Sequence of chain 1.B:
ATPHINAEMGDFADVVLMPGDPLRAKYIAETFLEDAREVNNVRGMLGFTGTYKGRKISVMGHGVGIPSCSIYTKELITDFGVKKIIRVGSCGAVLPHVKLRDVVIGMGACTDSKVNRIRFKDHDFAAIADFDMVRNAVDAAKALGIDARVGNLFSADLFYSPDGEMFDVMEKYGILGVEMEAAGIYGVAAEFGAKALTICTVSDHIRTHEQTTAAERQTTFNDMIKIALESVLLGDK

The small molecule below binds the protein below.
Small molecule (SMILES): Cc1ncnc2c1ncn2[C@@H]1O[C@H]([C@H](C)O)[C@@H](O)[C@H]1O

Binding-site contacts:
Ligand atom O4' contacts residue ARG43 of chain 1.B at 3.6 Å.
Ligand atom C2' contacts residue MET180 of chain 2.C at 3.7 Å (hydrophobic).
Ligand atom C1' contacts residue SER90 of chain 2.C at 3.3 Å.
Ligand atom O2' contacts residue PO41 of chain 2.G at 3.1 Å (h-bond).
Ligand atom C2' contacts residue PO41 of chain 2.G at 3.4 Å.
Ligand atom N1 contacts residue PHE159 of chain 2.C at 3.6 Å.
Ligand atom O5' contacts residue HIS4 of chain 1.B at 2.3 Å (h-bond).
Ligand atom C4' contacts residue ARG43 of chain 1.B at 3.7 Å.
Ligand atom C6' contacts residue ILE71 of chain 1.B at 2.9 Å (hydrophobic).
Ligand atom N7 contacts residue GLY92 of chain 2.C at 3.6 Å.
Ligand atom O2' contacts residue MET180 of chain 2.C at 2.9 Å (h-bond).
Ligand atom C5 contacts residue PHE159 of chain 2.C at 3.6 Å (hydrophobic).
Ligand atom C3' contacts residue GLU181 of chain 2.C at 3.6 Å.
Ligand atom C5 contacts residue VAL178 of chain 2.C at 3.5 Å (hydrophobic).
Ligand atom C5' contacts residue HIS4 of chain 1.B at 3.4 Å.
Ligand atom N3 contacts residue MET180 of chain 2.C at 3.2 Å.
Ligand atom O5' contacts residue PHE159 of chain 2.C at 3.5 Å.
Ligand atom C6' contacts residue VAL64 of chain 2.C at 3.7 Å (hydrophobic).
Ligand atom O4' contacts residue SER90 of chain 2.C at 3.1 Å (h-bond).
Ligand atom C3' contacts residue MET180 of chain 2.C at 3.7 Å (hydrophobic).
Ligand atom C6' contacts residue MET180 of chain 2.C at 3.7 Å (hydrophobic).
Ligand atom C8 contacts residue SER90 of chain 2.C at 3.7 Å.
Ligand atom C3' contacts residue PO41 of chain 2.G at 3.7 Å.
Ligand atom O2' contacts residue ARG87 of chain 2.C at 3.2 Å (salt-bridge).
Ligand atom O4' contacts residue PO41 of chain 2.G at 3.3 Å (h-bond).
Ligand atom C6 contacts residue VAL178 of chain 2.C at 3.7 Å (hydrophobic).
Ligand atom O2' contacts residue GLU179 of chain 2.C at 3.3 Å.
Ligand atom C6' contacts residue HIS4 of chain 1.B at 3.2 Å.
Ligand atom N3 contacts residue GLU179 of chain 2.C at 3.7 Å.
Ligand atom C5' contacts residue PHE159 of chain 2.C at 3.6 Å (hydrophobic).
Ligand atom C6 contacts residue PHE159 of chain 2.C at 3.6 Å (hydrophobic).
Ligand atom N3 contacts residue PHE159 of chain 2.C at 3.7 Å.
Ligand atom C4 contacts residue VAL178 of chain 2.C at 3.6 Å (hydrophobic).
Ligand atom C2 contacts residue MET180 of chain 2.C at 3.6 Å (hydrophobic).
Ligand atom C1' contacts residue PO41 of chain 2.G at 3.2 Å.
Ligand atom O2' contacts residue GLU181 of chain 2.C at 2.7 Å (salt-bridge).
Ligand atom O3' contacts residue PO41 of chain 2.G at 2.7 Å (h-bond).
Ligand atom O3' contacts residue GLU181 of chain 2.C at 2.8 Å (salt-bridge).
Ligand atom N7 contacts residue ASP204 of chain 2.C at 3.5 Å (salt-bridge).
Ligand atom C2 contacts residue PHE159 of chain 2.C at 3.5 Å (hydrophobic).

Sequence of chain 2.C:
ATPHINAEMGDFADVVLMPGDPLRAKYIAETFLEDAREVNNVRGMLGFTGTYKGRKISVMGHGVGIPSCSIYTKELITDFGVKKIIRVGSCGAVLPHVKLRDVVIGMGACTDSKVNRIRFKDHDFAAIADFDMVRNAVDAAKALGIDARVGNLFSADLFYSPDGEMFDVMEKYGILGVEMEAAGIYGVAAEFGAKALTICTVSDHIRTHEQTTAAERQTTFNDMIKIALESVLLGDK